Binding-site contacts:
Ligand atom C4 contacts residue ASN1095 of chain 1.C at 4.2 Å.
Ligand atom C3 contacts residue ASN1095 of chain 1.C at 3.8 Å.
Ligand atom O5 contacts residue PHE1100 of chain 1.C at 3.8 Å.
Ligand atom C7 contacts residue THR1097 of chain 1.C at 4.1 Å.
Ligand atom N2 contacts residue ASN1095 of chain 1.C at 2.8 Å (h-bond).
Ligand atom O5 contacts residue HIS1098 of chain 1.C at 4.0 Å.
Ligand atom C1 contacts residue ASN1095 of chain 1.C at 1.4 Å.
Ligand atom O6 contacts residue HIS1098 of chain 1.C at 4.0 Å.
Ligand atom C5 contacts residue ASN1095 of chain 1.C at 3.7 Å.
Ligand atom C6 contacts residue HIS1098 of chain 1.C at 3.5 Å.
Ligand atom C2 contacts residue ASN1095 of chain 1.C at 2.4 Å.
Ligand atom C5 contacts residue THR1097 of chain 1.C at 4.5 Å.
Ligand atom C4 contacts residue HIS1098 of chain 1.C at 4.5 Å.
Ligand atom C8 contacts residue ASN1095 of chain 1.C at 3.8 Å.
Ligand atom O4 contacts residue HIS1098 of chain 1.C at 4.5 Å.
Ligand atom C6 contacts residue PHE1100 of chain 1.C at 3.7 Å (hydrophobic).
Ligand atom C1 contacts residue THR1097 of chain 1.C at 4.2 Å.
Ligand atom C7 contacts residue ASN1095 of chain 1.C at 3.1 Å.
Ligand atom O7 contacts residue ASN1095 of chain 1.C at 3.0 Å (h-bond).
Ligand atom O5 contacts residue ASN1095 of chain 1.C at 2.5 Å (h-bond).
Ligand atom C5 contacts residue PHE1100 of chain 1.C at 4.4 Å (hydrophobic).
Ligand atom O7 contacts residue THR1097 of chain 1.C at 3.2 Å.
Ligand atom C5 contacts residue HIS1098 of chain 1.C at 3.3 Å.

The protein below binds the small molecule below.
Small molecule (SMILES): CC(=O)N[C@@H]1[C@@H](O)[C@H](O)[C@@H](CO)O[C@H]1O

Sequence of chain 1.C:
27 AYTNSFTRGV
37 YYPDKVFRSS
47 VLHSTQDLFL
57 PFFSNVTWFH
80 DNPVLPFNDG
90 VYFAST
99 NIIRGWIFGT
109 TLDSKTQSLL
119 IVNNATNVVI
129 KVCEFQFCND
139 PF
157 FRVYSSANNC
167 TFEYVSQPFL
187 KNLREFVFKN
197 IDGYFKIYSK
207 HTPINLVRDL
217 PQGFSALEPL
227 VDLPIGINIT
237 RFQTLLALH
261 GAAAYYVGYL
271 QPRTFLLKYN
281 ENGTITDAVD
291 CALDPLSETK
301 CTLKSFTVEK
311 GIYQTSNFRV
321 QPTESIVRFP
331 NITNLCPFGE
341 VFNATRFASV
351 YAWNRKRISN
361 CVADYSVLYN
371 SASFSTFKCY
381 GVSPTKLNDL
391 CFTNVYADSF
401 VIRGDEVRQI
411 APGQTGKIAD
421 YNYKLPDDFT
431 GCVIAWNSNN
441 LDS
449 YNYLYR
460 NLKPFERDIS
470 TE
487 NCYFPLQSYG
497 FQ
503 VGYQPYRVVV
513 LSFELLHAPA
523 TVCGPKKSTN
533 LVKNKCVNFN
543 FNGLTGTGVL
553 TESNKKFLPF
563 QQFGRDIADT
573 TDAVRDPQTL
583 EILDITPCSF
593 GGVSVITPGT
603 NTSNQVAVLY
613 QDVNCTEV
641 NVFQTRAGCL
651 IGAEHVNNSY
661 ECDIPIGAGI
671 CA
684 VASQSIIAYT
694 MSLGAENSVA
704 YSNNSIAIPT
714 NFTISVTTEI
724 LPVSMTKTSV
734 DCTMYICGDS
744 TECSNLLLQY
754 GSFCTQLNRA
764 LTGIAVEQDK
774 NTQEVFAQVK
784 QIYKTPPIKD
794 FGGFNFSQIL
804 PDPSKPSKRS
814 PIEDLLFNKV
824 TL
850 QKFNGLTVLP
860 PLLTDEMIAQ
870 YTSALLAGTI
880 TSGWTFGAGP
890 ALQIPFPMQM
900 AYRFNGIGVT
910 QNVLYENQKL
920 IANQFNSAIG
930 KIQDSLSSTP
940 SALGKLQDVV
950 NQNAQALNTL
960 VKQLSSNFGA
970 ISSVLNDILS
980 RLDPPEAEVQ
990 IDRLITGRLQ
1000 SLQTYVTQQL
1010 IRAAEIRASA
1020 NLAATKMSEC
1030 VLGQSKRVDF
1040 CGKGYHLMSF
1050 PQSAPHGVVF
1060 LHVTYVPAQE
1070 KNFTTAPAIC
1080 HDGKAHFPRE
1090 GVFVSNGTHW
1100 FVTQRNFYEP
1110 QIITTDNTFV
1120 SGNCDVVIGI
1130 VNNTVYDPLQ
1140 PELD